This small molecule binds to this protein.
Small molecule (SMILES): CC(=O)N[C@H]1[C@H](O[C@H]2[C@H](O)[C@@H](NC(C)=O)CO[C@@H]2CO[C@@H]2O[C@@H](C)[C@@H](O)[C@@H](O)[C@@H]2O)O[C@H](CO)[C@@H](O[C@@H]2O[C@H](CO)[C@@H](O)[C@H](O[C@@H]3O[C@H](CO)[C@@H](O)[C@H](O)[C@@H]3O)[C@@H]2O)[C@@H]1O

Binding-site contacts:
Ligand atom C1 contacts residue TRP138 of chain 48.E at 3.9 Å (hydrophobic).
Ligand atom O7 contacts residue TRP138 of chain 48.E at 3.8 Å.
Ligand atom C1 contacts residue ASN120 of chain 48.E at 1.4 Å.
Ligand atom C7 contacts residue ASN120 of chain 48.E at 3.8 Å.
Ligand atom N2 contacts residue ASN120 of chain 48.E at 3.0 Å (h-bond).
Ligand atom C3 contacts residue ASN120 of chain 48.E at 3.9 Å.
Ligand atom O5 contacts residue ASN120 of chain 48.E at 4.0 Å.
Ligand atom C2 contacts residue ASN120 of chain 48.E at 2.6 Å.
Ligand atom C5 contacts residue TRP138 of chain 48.E at 3.5 Å (hydrophobic).
Ligand atom C4 contacts residue ASN120 of chain 48.E at 4.2 Å.
Ligand atom O5 contacts residue TRP138 of chain 48.E at 4.3 Å.
Ligand atom N2 contacts residue TRP138 of chain 48.E at 3.7 Å.
Ligand atom O7 contacts residue ASN120 of chain 48.E at 4.4 Å.
Ligand atom C4 contacts residue TRP138 of chain 48.E at 3.3 Å (hydrophobic).
Ligand atom C3 contacts residue TRP138 of chain 48.E at 2.9 Å (hydrophobic).
Ligand atom C8 contacts residue GLY119 of chain 48.E at 3.9 Å.
Ligand atom O5 contacts residue ASN120 of chain 48.E at 2.4 Å (h-bond).
Ligand atom C8 contacts residue ASN120 of chain 48.E at 4.1 Å.
Ligand atom C5 contacts residue ASN120 of chain 48.E at 3.9 Å.
Ligand atom C6 contacts residue ASN120 of chain 48.E at 3.0 Å.
Ligand atom O3 contacts residue TRP138 of chain 48.E at 3.5 Å.
Ligand atom C8 contacts residue TRP138 of chain 48.E at 4.0 Å (hydrophobic).
Ligand atom C7 contacts residue TRP138 of chain 48.E at 4.3 Å (hydrophobic).
Ligand atom C2 contacts residue TRP138 of chain 48.E at 3.8 Å (hydrophobic).
Ligand atom C5 contacts residue ASN120 of chain 48.E at 3.6 Å.
Ligand atom O4 contacts residue TRP138 of chain 48.E at 3.1 Å.

Sequence of chain 48.E:
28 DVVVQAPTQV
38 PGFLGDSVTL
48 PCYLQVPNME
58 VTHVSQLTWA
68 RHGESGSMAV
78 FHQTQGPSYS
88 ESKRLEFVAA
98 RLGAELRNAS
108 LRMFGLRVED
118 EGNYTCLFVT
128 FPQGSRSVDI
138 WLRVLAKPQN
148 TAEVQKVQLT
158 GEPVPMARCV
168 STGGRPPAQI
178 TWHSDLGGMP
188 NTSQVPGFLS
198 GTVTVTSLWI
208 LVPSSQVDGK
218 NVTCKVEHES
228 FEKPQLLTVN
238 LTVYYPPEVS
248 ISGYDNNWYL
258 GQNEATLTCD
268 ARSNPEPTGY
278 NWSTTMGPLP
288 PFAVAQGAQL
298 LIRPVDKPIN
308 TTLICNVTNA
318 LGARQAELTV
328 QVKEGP